A protein and the small-molecule ligand that binds it are described below.
Small molecule (SMILES): CC(=O)N[C@@H]1[C@@H](O[C@@H]2O[C@H](CO)[C@H](O)[C@H](O[C@]3(C(=O)O)C[C@H](O)[C@@H](NC(C)=O)[C@H]([C@H](O)[C@H](O)CO)O3)[C@H]2O)[C@H](O)[C@@H](CO[C@]2(C(=O)O)C[C@H](O)[C@@H](NC(C)=O)[C@H]([C@H](O)[C@H](O)CO)O2)O[C@H]1O

Binding-site contacts:
Ligand atom C1 contacts residue SER89 of chain 33.E at 4.2 Å.
Ligand atom O1B contacts residue SER89 of chain 33.E at 4.1 Å.
Ligand atom C2 contacts residue GLY78 of chain 33.E at 4.1 Å.
Ligand atom O4 contacts residue GLY78 of chain 33.E at 3.0 Å.
Ligand atom O1A contacts residue SER89 of chain 33.E at 3.4 Å (h-bond).
Ligand atom O4 contacts residue THR291 of chain 33.E at 3.4 Å.
Ligand atom C5 contacts residue ASN93 of chain 33.E at 4.1 Å.
Ligand atom O4 contacts residue ILE79 of chain 33.E at 3.5 Å (h-bond).
Ligand atom N5 contacts residue TYR72 of chain 33.E at 3.1 Å (h-bond).
Ligand atom O1B contacts residue ASN80 of chain 33.E at 4.2 Å.
Ligand atom C3 contacts residue HIS298 of chain 33.E at 3.8 Å.
Ligand atom C6 contacts residue TYR72 of chain 33.E at 3.3 Å (hydrophobic).
Ligand atom C8 contacts residue TYR72 of chain 33.E at 4.1 Å (hydrophobic).
Ligand atom C4 contacts residue TYR72 of chain 33.E at 3.4 Å (hydrophobic).
Ligand atom C6 contacts residue ASN93 of chain 33.E at 3.4 Å.
Ligand atom O10 contacts residue ASN293 of chain 33.E at 3.9 Å.
Ligand atom C1 contacts residue ARG77 of chain 33.E at 3.4 Å.
Ligand atom C7 contacts residue TYR72 of chain 33.E at 3.9 Å (hydrophobic).
Ligand atom C4 contacts residue HIS298 of chain 33.E at 3.6 Å.
Ligand atom O10 contacts residue THR291 of chain 33.E at 3.8 Å.
Ligand atom O3 contacts residue GLY78 of chain 33.E at 3.6 Å.
Ligand atom C3 contacts residue GLY78 of chain 33.E at 4.0 Å.
Ligand atom O1A contacts residue GLY78 of chain 33.E at 3.3 Å (h-bond).
Ligand atom O1A contacts residue TYR72 of chain 33.E at 3.5 Å.
Ligand atom O1B contacts residue TYR72 of chain 33.E at 3.8 Å.
Ligand atom C3 contacts residue VAL296 of chain 33.E at 3.7 Å (hydrophobic).
Ligand atom O6 contacts residue ASN93 of chain 33.E at 3.5 Å (h-bond).
Ligand atom C8 contacts residue ARG77 of chain 33.E at 4.2 Å.
Ligand atom O4 contacts residue HIS298 of chain 33.E at 3.0 Å (h-bond).
Ligand atom C3 contacts residue GLY78 of chain 33.E at 4.0 Å.
Ligand atom O1A contacts residue ARG77 of chain 33.E at 3.1 Å (salt-bridge).
Ligand atom O1B contacts residue ARG77 of chain 33.E at 2.8 Å (salt-bridge).
Ligand atom C1 contacts residue TYR72 of chain 33.E at 3.8 Å (hydrophobic).
Ligand atom O4 contacts residue VAL296 of chain 33.E at 4.0 Å.
Ligand atom O8 contacts residue TYR72 of chain 33.E at 3.5 Å (h-bond).
Ligand atom O4 contacts residue TYR72 of chain 33.E at 4.2 Å.
Ligand atom C1 contacts residue GLY78 of chain 33.E at 4.0 Å.
Ligand atom C4 contacts residue GLY78 of chain 33.E at 3.3 Å.
Ligand atom C11 contacts residue ASP85 of chain 33.A at 3.8 Å.
Ligand atom C5 contacts residue TYR72 of chain 33.E at 3.4 Å (hydrophobic).

Sequence of chain 33.A:
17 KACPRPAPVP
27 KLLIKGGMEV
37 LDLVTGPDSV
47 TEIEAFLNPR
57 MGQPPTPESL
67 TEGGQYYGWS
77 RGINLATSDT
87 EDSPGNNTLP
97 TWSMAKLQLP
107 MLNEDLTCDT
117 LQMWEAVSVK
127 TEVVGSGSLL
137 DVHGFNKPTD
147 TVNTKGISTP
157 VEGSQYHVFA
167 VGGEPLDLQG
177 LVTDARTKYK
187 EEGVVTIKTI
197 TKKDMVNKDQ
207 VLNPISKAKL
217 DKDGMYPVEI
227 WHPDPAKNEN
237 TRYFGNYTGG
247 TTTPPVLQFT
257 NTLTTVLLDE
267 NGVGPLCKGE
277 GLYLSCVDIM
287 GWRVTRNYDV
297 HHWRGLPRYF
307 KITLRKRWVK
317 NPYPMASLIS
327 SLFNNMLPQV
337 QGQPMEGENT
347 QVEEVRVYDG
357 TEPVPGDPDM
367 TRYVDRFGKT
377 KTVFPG

Sequence of chain 33.E:
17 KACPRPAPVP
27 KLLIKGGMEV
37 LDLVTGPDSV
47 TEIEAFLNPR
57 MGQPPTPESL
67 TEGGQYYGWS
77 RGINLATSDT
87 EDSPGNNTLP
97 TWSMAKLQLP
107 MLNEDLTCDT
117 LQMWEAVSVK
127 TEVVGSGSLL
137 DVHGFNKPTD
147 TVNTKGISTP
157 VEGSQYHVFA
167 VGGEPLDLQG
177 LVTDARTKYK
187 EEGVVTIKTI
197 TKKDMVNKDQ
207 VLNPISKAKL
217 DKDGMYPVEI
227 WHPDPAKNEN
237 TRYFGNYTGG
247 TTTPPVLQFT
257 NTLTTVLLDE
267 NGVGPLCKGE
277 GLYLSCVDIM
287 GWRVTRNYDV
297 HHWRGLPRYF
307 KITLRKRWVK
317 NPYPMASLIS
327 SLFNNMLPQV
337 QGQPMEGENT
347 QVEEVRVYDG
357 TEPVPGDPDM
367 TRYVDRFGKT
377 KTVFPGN